Sequence of chain 1.A:
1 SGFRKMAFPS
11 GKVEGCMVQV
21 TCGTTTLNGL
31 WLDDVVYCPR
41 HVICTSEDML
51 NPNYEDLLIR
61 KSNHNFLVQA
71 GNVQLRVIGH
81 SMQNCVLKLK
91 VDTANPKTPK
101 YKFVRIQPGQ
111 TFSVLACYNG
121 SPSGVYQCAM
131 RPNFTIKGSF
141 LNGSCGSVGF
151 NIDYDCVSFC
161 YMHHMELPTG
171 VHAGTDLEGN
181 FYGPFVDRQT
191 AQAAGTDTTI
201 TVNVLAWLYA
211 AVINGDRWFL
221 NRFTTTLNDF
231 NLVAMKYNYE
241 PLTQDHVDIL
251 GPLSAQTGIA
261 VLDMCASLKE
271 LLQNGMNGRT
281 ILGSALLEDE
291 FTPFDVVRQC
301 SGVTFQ

Binding-site contacts:
Ligand atom F contacts residue DMS1 of chain 1.P at 3.4 Å.
Ligand atom F1 contacts residue HIS41 of chain 1.B at 3.5 Å.
Ligand atom C contacts residue MET49 of chain 1.B at 3.8 Å (hydrophobic).
Ligand atom F contacts residue ARG188 of chain 1.B at 3.4 Å.
Ligand atom C2 contacts residue MET165 of chain 1.B at 3.6 Å (hydrophobic).
Ligand atom C8 contacts residue MET165 of chain 1.B at 3.9 Å (hydrophobic).
Ligand atom C9 contacts residue HIS163 of chain 1.B at 3.9 Å.
Ligand atom C8 contacts residue CYS145 of chain 1.B at 3.7 Å (hydrophobic).
Ligand atom C3 contacts residue HIS41 of chain 1.B at 3.7 Å.
Ligand atom F contacts residue GLN189 of chain 1.B at 2.9 Å.
Ligand atom C1 contacts residue MET49 of chain 1.B at 3.3 Å (hydrophobic).
Ligand atom N1 contacts residue PHE140 of chain 1.B at 3.9 Å.
Ligand atom C9 contacts residue GLU166 of chain 1.B at 3.4 Å.
Ligand atom C11 contacts residue PHE140 of chain 1.B at 3.8 Å (hydrophobic).
Ligand atom C10 contacts residue LEU141 of chain 1.B at 3.8 Å (hydrophobic).
Ligand atom C9 contacts residue PHE140 of chain 1.B at 3.5 Å (hydrophobic).
Ligand atom C1 contacts residue ARG188 of chain 1.B at 3.6 Å.
Ligand atom C8 contacts residue GLU166 of chain 1.B at 3.7 Å.
Ligand atom C6 contacts residue MET165 of chain 1.B at 3.9 Å (hydrophobic).
Ligand atom N contacts residue CYS145 of chain 1.B at 3.6 Å.
Ligand atom C3 contacts residue HIS164 of chain 1.B at 3.4 Å.
Ligand atom F1 contacts residue ASP187 of chain 1.B at 3.3 Å.
Ligand atom C3 contacts residue MET165 of chain 1.B at 3.5 Å (hydrophobic).
Ligand atom C16 contacts residue DMS1 of chain 1.P at 3.7 Å.
Ligand atom C11 contacts residue LEU141 of chain 1.B at 3.8 Å (hydrophobic).
Ligand atom O contacts residue GLU166 of chain 1.B at 3.0 Å (salt-bridge).
Ligand atom C11 contacts residue GLU166 of chain 1.B at 3.5 Å.
Ligand atom C11 contacts residue ASN142 of chain 1.B at 3.7 Å.
Ligand atom C contacts residue DMS1 of chain 1.P at 3.6 Å.
Ligand atom C12 contacts residue ASN142 of chain 1.B at 3.9 Å.
Ligand atom C2 contacts residue MET49 of chain 1.B at 3.6 Å (hydrophobic).
Ligand atom C9 contacts residue LEU141 of chain 1.B at 3.8 Å (hydrophobic).
Ligand atom C8 contacts residue HIS163 of chain 1.B at 3.1 Å.
Ligand atom F1 contacts residue MET165 of chain 1.B at 3.6 Å.
Ligand atom C10 contacts residue GLU166 of chain 1.B at 3.8 Å.
Ligand atom C1 contacts residue MET165 of chain 1.B at 3.4 Å (hydrophobic).
Ligand atom N1 contacts residue HIS163 of chain 1.B at 2.7 Å (h-bond).
Ligand atom N1 contacts residue GLU166 of chain 1.B at 3.8 Å.
Ligand atom N1 contacts residue SER144 of chain 1.B at 3.6 Å.
Ligand atom O contacts residue MET165 of chain 1.B at 3.3 Å.

Sequence of chain 1.B:
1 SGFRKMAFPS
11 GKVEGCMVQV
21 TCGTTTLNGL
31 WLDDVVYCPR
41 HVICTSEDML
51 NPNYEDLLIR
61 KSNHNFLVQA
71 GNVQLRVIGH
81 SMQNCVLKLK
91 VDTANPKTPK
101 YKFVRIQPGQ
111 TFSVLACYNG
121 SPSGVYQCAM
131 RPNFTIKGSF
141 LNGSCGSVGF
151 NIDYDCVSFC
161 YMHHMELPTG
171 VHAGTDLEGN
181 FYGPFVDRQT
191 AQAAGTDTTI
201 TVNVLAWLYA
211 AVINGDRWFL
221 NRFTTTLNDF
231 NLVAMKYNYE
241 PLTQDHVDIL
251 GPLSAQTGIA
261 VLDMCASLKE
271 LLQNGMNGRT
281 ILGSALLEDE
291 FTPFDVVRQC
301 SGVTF

This protein binds this small molecule.
Small molecule (SMILES): O=C(Cc1cc(F)cc(F)c1)Nc1cncc2ccccc12